Binding-site contacts:
Ligand atom C2 contacts residue GLN189 of chain 1.B at 3.5 Å.
Ligand atom C16 contacts residue ASP187 of chain 1.B at 3.0 Å.
Ligand atom C10 contacts residue HIS164 of chain 1.B at 4.0 Å.
Ligand atom C20 contacts residue ASN142 of chain 1.B at 3.7 Å.
Ligand atom C21 contacts residue LEU141 of chain 1.B at 3.8 Å (hydrophobic).
Ligand atom C22 contacts residue GLU166 of chain 1.B at 4.0 Å.
Ligand atom O5 contacts residue LEU141 of chain 1.B at 3.6 Å.
Ligand atom O3 contacts residue GLN189 of chain 1.B at 3.5 Å (h-bond).
Ligand atom O3 contacts residue MET49 of chain 1.B at 3.9 Å.
Ligand atom O2 contacts residue MET165 of chain 1.B at 3.3 Å.
Ligand atom C20 contacts residue PHE140 of chain 1.B at 3.6 Å (hydrophobic).
Ligand atom C9 contacts residue MET165 of chain 1.B at 3.6 Å (hydrophobic).
Ligand atom C9 contacts residue HIS164 of chain 1.B at 3.2 Å.
Ligand atom C21 contacts residue GLU166 of chain 1.B at 4.0 Å.
Ligand atom C12 contacts residue HIS41 of chain 1.B at 3.1 Å.
Ligand atom C16 contacts residue MET49 of chain 1.B at 3.5 Å (hydrophobic).
Ligand atom C13 contacts residue HIS41 of chain 1.B at 3.8 Å.
Ligand atom C15 contacts residue GLN189 of chain 1.B at 4.0 Å.
Ligand atom O3 contacts residue ARG188 of chain 1.B at 3.4 Å (salt-bridge).
Ligand atom C10 contacts residue HIS41 of chain 1.B at 3.8 Å.
Ligand atom C11 contacts residue GLN189 of chain 1.B at 3.9 Å.
Ligand atom C3 contacts residue GLN189 of chain 1.B at 3.5 Å.
Ligand atom C9 contacts residue HIS41 of chain 1.B at 4.0 Å.
Ligand atom O1 contacts residue GLN189 of chain 1.B at 3.4 Å (h-bond).
Ligand atom C14 contacts residue GLN189 of chain 1.B at 3.7 Å.
Ligand atom C11 contacts residue HIS41 of chain 1.B at 3.1 Å.
Ligand atom O5 contacts residue SER144 of chain 1.B at 3.5 Å (h-bond).
Ligand atom C16 contacts residue ARG188 of chain 1.B at 3.8 Å.
Ligand atom C19 contacts residue ASN142 of chain 1.B at 3.4 Å.
Ligand atom C1 contacts residue GLN189 of chain 1.B at 3.4 Å.
Ligand atom O3 contacts residue ASP187 of chain 1.B at 3.2 Å.
Ligand atom O2 contacts residue GLU166 of chain 1.B at 2.9 Å (salt-bridge).
Ligand atom C10 contacts residue GLN189 of chain 1.B at 3.9 Å.
Ligand atom O4 contacts residue HIS41 of chain 1.B at 3.9 Å.
Ligand atom C20 contacts residue LEU141 of chain 1.B at 3.4 Å (hydrophobic).
Ligand atom O5 contacts residue HIS163 of chain 1.B at 2.9 Å (h-bond).
Ligand atom C18 contacts residue ASN142 of chain 1.B at 3.7 Å.
Ligand atom O4 contacts residue MET49 of chain 1.B at 3.9 Å.
Ligand atom C16 contacts residue TYR54 of chain 1.B at 3.4 Å (hydrophobic).
Ligand atom C20 contacts residue GLU166 of chain 1.B at 4.0 Å.

Sequence of chain 1.B:
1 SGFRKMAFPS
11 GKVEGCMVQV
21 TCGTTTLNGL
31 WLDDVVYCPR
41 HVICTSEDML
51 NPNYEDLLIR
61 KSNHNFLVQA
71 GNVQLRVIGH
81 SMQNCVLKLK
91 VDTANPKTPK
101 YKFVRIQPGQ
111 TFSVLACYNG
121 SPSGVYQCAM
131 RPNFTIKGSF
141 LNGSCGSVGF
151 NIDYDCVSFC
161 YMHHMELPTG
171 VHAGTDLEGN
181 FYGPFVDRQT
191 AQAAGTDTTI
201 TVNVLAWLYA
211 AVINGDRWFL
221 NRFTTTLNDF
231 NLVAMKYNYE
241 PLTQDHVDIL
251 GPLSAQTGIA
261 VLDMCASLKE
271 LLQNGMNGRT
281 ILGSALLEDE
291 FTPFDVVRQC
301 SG

The small molecule below binds the protein below.
Small molecule (SMILES): C=CC(=O)N(CCC)[C@H](C(=O)NCc1ccc2c(c1)OCO2)c1cccc(O)c1